Sequence of chain 1.B:
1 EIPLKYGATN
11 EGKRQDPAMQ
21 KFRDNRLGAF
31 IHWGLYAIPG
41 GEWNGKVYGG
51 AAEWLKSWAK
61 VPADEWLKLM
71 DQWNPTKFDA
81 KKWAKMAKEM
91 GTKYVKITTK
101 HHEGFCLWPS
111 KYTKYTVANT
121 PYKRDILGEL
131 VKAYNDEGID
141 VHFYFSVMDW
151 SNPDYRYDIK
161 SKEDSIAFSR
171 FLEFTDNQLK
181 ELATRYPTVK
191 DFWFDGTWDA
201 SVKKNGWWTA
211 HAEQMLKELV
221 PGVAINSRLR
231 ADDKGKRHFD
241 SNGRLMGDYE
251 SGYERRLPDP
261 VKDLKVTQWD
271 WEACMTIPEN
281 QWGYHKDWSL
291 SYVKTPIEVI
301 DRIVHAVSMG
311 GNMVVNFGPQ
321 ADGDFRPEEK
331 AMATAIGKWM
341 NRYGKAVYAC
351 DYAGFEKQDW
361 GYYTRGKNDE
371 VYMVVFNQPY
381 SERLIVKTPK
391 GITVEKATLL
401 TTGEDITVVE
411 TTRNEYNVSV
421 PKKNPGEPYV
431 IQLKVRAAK

Binding-site contacts:
Ligand atom CAB contacts residue TRP282 of chain 1.B at 3.6 Å (hydrophobic).
Ligand atom CAD contacts residue GLU53 of chain 1.B at 3.4 Å.
Ligand atom CAO contacts residue HIS32 of chain 1.B at 3.9 Å.
Ligand atom CAO contacts residue GLU254 of chain 1.B at 3.9 Å.
Ligand atom OAP contacts residue HIS32 of chain 1.B at 2.7 Å (h-bond).
Ligand atom CAJ contacts residue TRP54 of chain 1.B at 4.0 Å (hydrophobic).
Ligand atom NAA contacts residue ASP195 of chain 1.B at 2.9 Å (salt-bridge).
Ligand atom CAC contacts residue GLU53 of chain 1.B at 4.1 Å.
Ligand atom CBJ contacts residue IMD1 of chain 1.O at 3.9 Å.
Ligand atom NAH contacts residue TRP198 of chain 1.B at 4.1 Å.
Ligand atom CAO contacts residue ASP195 of chain 1.B at 4.0 Å.
Ligand atom CBI contacts residue TRP198 of chain 1.B at 3.6 Å (hydrophobic).
Ligand atom NAA contacts residue GLU254 of chain 1.B at 3.1 Å (salt-bridge).
Ligand atom CAB contacts residue GLU254 of chain 1.B at 3.3 Å.
Ligand atom OAQ contacts residue GLU53 of chain 1.B at 2.7 Å (salt-bridge).
Ligand atom CAK contacts residue TRP54 of chain 1.B at 3.9 Å (hydrophobic).
Ligand atom CAE contacts residue ASP195 of chain 1.B at 3.3 Å.
Ligand atom CAD contacts residue HIS101 of chain 1.B at 4.0 Å.
Ligand atom CAC contacts residue HIS101 of chain 1.B at 3.8 Å.
Ligand atom CAB contacts residue ASP195 of chain 1.B at 3.8 Å.
Ligand atom CAO contacts residue TRP282 of chain 1.B at 3.9 Å (hydrophobic).
Ligand atom CAC contacts residue HIS32 of chain 1.B at 3.2 Å.
Ligand atom OAQ contacts residue HIS101 of chain 1.B at 3.3 Å (h-bond).
Ligand atom CAN contacts residue TRP198 of chain 1.B at 3.9 Å (hydrophobic).
Ligand atom OAP contacts residue TYR144 of chain 1.B at 3.4 Å (h-bond).
Ligand atom CBM contacts residue TRP198 of chain 1.B at 4.1 Å (hydrophobic).
Ligand atom OAQ contacts residue HIS102 of chain 1.B at 4.2 Å.
Ligand atom CAC contacts residue TRP282 of chain 1.B at 3.6 Å (hydrophobic).
Ligand atom OAP contacts residue HIS101 of chain 1.B at 2.9 Å (h-bond).
Ligand atom CAO contacts residue TRP193 of chain 1.B at 3.9 Å (hydrophobic).
Ligand atom CAG contacts residue TRP198 of chain 1.B at 3.6 Å (hydrophobic).
Ligand atom CAE contacts residue GLU254 of chain 1.B at 3.8 Å.
Ligand atom OAP contacts residue ASP195 of chain 1.B at 3.3 Å (salt-bridge).
Ligand atom OAQ contacts residue TRP54 of chain 1.B at 3.2 Å (h-bond).
Ligand atom CAG contacts residue GLU254 of chain 1.B at 4.2 Å.
Ligand atom CAB contacts residue HIS32 of chain 1.B at 4.1 Å.
Ligand atom CAC contacts residue ASP195 of chain 1.B at 4.0 Å.
Ligand atom CAF contacts residue GLU254 of chain 1.B at 3.4 Å.
Ligand atom CAN contacts residue TRP54 of chain 1.B at 3.2 Å (hydrophobic).
Ligand atom CAD contacts residue TRP282 of chain 1.B at 3.7 Å (hydrophobic).

The small molecule below binds the protein below.
Small molecule (SMILES): CC1NC(CCNCC2=CC([Fe]C3C=CC=C3)C=C2)C(O)C1O